Sequence of chain 1.D:
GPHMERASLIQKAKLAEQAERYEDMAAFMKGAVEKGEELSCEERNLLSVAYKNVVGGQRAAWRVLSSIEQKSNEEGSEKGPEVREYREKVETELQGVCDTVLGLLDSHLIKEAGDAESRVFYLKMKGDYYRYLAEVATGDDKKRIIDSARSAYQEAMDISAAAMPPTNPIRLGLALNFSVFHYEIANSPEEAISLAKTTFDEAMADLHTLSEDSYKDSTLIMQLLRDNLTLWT

The protein below binds the small molecule below.
Small molecule (SMILES): CC(C)C[C@H](NC(=O)[C@H](CCC(N)=O)NC(=O)[C@@H](NC(=O)[C@H](CCC(=O)O)NC(=O)[C@H](CCCN=C(N)N)NC(=O)[C@H](CCCN=C(N)N)NC(=O)[C@@H](NC(=O)[C@@H](N)CCCN=C(N)N)[C@@H](C)O)[C@@H](C)OP(=O)(O)O)C(=O)O

Binding-site contacts:
Ligand atom CA contacts residue ASN229 of chain 1.D at 3.5 Å.
Ligand atom O2P contacts residue ARG59 of chain 1.D at 2.6 Å (salt-bridge).
Ligand atom CB contacts residue ASN178 of chain 1.D at 3.6 Å.
Ligand atom NH1 contacts residue ARG63 of chain 1.D at 3.6 Å.
Ligand atom NE2 contacts residue LEU225 of chain 1.D at 3.2 Å.
Ligand atom O2P contacts residue TYR133 of chain 1.D at 3.7 Å.
Ligand atom O contacts residue ASN178 of chain 1.D at 3.0 Å (h-bond).
Ligand atom CD1 contacts residue VAL49 of chain 1.D at 3.6 Å (hydrophobic).
Ligand atom N contacts residue ASN178 of chain 1.D at 2.9 Å (h-bond).
Ligand atom O contacts residue LYS125 of chain 1.D at 3.0 Å (salt-bridge).
Ligand atom NH2 contacts residue ARG132 of chain 1.D at 3.6 Å (salt-bridge).
Ligand atom NH2 contacts residue ARG59 of chain 1.D at 3.3 Å (salt-bridge).
Ligand atom NH2 contacts residue GLU185 of chain 1.D at 3.5 Å (salt-bridge).
Ligand atom P contacts residue ARG59 of chain 1.D at 3.6 Å.
Ligand atom O2P contacts residue LYS52 of chain 1.D at 3.6 Å.
Ligand atom C contacts residue ASN229 of chain 1.D at 3.7 Å.
Ligand atom CZ contacts residue ARG63 of chain 1.D at 3.5 Å.
Ligand atom O contacts residue LEU177 of chain 1.D at 3.6 Å.
Ligand atom O3P contacts residue ARG132 of chain 1.D at 2.8 Å (salt-bridge).
Ligand atom O contacts residue VAL181 of chain 1.D at 3.5 Å.
Ligand atom O1P contacts residue ARG132 of chain 1.D at 3.1 Å (salt-bridge).
Ligand atom O3P contacts residue ARG59 of chain 1.D at 3.0 Å (salt-bridge).
Ligand atom NE contacts residue GLU185 of chain 1.D at 2.6 Å (salt-bridge).
Ligand atom O1P contacts residue TYR133 of chain 1.D at 2.6 Å (h-bond).
Ligand atom CA contacts residue ASN178 of chain 1.D at 3.6 Å.
Ligand atom CB contacts residue LEU177 of chain 1.D at 3.6 Å (hydrophobic).
Ligand atom P contacts residue TYR133 of chain 1.D at 3.6 Å.
Ligand atom CB contacts residue ASN229 of chain 1.D at 3.5 Å.
Ligand atom N contacts residue ASN229 of chain 1.D at 2.6 Å (h-bond).
Ligand atom O3P contacts residue TYR133 of chain 1.D at 3.6 Å.
Ligand atom NH2 contacts residue ARG63 of chain 1.D at 3.0 Å (salt-bridge).
Ligand atom C contacts residue LYS125 of chain 1.D at 3.2 Å.
Ligand atom CA contacts residue ASN229 of chain 1.D at 3.5 Å.
Ligand atom O contacts residue LYS125 of chain 1.D at 3.0 Å (salt-bridge).
Ligand atom C contacts residue ASN229 of chain 1.D at 3.5 Å.
Ligand atom CG contacts residue SER48 of chain 1.D at 3.5 Å.
Ligand atom CG contacts residue LEU225 of chain 1.D at 3.6 Å (hydrophobic).
Ligand atom CD contacts residue GLU185 of chain 1.D at 3.0 Å.
Ligand atom OXT contacts residue LYS125 of chain 1.D at 3.4 Å (salt-bridge).
Ligand atom O contacts residue ASN229 of chain 1.D at 2.8 Å (h-bond).